Sequence of chain 1.G:
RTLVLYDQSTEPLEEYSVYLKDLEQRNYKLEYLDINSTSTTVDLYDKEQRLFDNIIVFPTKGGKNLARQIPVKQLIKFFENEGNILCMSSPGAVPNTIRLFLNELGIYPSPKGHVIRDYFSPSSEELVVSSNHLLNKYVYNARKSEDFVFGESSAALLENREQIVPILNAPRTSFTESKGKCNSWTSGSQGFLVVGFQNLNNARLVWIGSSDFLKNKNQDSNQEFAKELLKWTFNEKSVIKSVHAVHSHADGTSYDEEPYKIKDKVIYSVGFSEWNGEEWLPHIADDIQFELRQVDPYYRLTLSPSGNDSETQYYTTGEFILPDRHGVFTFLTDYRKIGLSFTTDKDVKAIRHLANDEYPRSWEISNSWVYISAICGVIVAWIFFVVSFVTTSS

Sequence of chain 1.F:
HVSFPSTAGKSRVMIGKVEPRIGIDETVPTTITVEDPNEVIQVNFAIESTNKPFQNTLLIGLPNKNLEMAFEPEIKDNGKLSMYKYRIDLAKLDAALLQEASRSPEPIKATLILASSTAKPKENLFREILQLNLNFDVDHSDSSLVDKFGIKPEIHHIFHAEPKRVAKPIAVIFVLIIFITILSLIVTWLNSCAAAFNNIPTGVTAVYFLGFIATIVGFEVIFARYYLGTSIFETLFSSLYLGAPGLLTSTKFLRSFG

Binding-site contacts:
Ligand atom C5 contacts residue THR541 of chain 1.A at 3.7 Å.
Ligand atom C6 contacts residue THR541 of chain 1.A at 3.8 Å.
Ligand atom O4 contacts residue ILE180 of chain 1.F at 4.0 Å.
Ligand atom C8 contacts residue ARG349 of chain 1.G at 3.4 Å.
Ligand atom O6 contacts residue PRO321 of chain 1.G at 3.6 Å.
Ligand atom C7 contacts residue TRP538 of chain 1.A at 3.5 Å (hydrophobic).
Ligand atom C3 contacts residue HIS181 of chain 1.F at 3.8 Å.
Ligand atom O4 contacts residue ILE183 of chain 1.F at 3.3 Å (h-bond).
Ligand atom C8 contacts residue THR541 of chain 1.A at 3.7 Å.
Ligand atom O7 contacts residue ASN539 of chain 1.A at 3.6 Å (h-bond).
Ligand atom C3 contacts residue ILE183 of chain 1.F at 3.6 Å (hydrophobic).
Ligand atom C6 contacts residue ASP320 of chain 1.G at 3.6 Å.
Ligand atom O4 contacts residue ASP320 of chain 1.G at 3.5 Å (salt-bridge).
Ligand atom C1 contacts residue ASN539 of chain 1.A at 1.4 Å.
Ligand atom C6 contacts residue PRO321 of chain 1.G at 3.6 Å (hydrophobic).
Ligand atom O4 contacts residue PRO321 of chain 1.G at 2.6 Å (h-bond).
Ligand atom O4 contacts residue HIS182 of chain 1.F at 3.5 Å.
Ligand atom O6 contacts residue TYR322 of chain 1.G at 3.9 Å.
Ligand atom O6 contacts residue ILE545 of chain 1.A at 3.4 Å.
Ligand atom C4 contacts residue PRO321 of chain 1.G at 3.4 Å (hydrophobic).
Ligand atom O3 contacts residue ILE180 of chain 1.F at 4.0 Å.
Ligand atom O3 contacts residue HIS181 of chain 1.F at 2.8 Å (h-bond).
Ligand atom C5 contacts residue ASN539 of chain 1.A at 3.5 Å.
Ligand atom O5 contacts residue ASN539 of chain 1.A at 2.3 Å (h-bond).
Ligand atom O3 contacts residue ARG349 of chain 1.G at 3.6 Å (salt-bridge).
Ligand atom O5 contacts residue THR541 of chain 1.A at 4.0 Å.
Ligand atom N2 contacts residue ASN539 of chain 1.A at 2.6 Å (h-bond).
Ligand atom O2 contacts residue ASP320 of chain 1.G at 3.5 Å (salt-bridge).
Ligand atom O3 contacts residue ILE183 of chain 1.F at 3.5 Å.
Ligand atom C7 contacts residue ASN539 of chain 1.A at 3.3 Å.
Ligand atom O6 contacts residue HIS542 of chain 1.A at 3.0 Å.
Ligand atom O4 contacts residue HIS181 of chain 1.F at 3.3 Å (h-bond).
Ligand atom O7 contacts residue TRP538 of chain 1.A at 3.3 Å.
Ligand atom O7 contacts residue THR541 of chain 1.A at 3.9 Å.
Ligand atom C3 contacts residue ASN539 of chain 1.A at 3.8 Å.
Ligand atom C8 contacts residue TRP538 of chain 1.A at 3.7 Å (hydrophobic).
Ligand atom C2 contacts residue ASN539 of chain 1.A at 2.5 Å.
Ligand atom O6 contacts residue ARG349 of chain 1.G at 3.8 Å.
Ligand atom O5 contacts residue HIS542 of chain 1.A at 3.8 Å.
Ligand atom C6 contacts residue ILE545 of chain 1.A at 3.6 Å (hydrophobic).

Sequence of chain 1.A:
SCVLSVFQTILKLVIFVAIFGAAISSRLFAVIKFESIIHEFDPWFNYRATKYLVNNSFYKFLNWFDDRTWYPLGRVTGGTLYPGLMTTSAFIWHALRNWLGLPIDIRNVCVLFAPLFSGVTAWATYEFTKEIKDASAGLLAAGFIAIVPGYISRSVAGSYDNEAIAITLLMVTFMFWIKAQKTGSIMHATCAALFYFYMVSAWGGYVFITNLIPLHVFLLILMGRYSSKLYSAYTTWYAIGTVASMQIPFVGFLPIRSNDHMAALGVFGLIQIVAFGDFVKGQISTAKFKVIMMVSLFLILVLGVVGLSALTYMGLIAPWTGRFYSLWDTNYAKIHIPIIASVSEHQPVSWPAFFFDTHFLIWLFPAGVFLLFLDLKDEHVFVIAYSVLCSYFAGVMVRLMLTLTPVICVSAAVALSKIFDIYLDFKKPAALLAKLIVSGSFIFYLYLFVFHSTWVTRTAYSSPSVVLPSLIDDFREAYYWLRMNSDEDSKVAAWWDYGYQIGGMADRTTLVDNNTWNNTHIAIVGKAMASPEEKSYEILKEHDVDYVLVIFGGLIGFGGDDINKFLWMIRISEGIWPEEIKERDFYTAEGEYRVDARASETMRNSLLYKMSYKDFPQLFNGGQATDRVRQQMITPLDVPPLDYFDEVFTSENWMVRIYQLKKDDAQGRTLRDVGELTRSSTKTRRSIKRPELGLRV

This protein binds this small molecule.
Small molecule (SMILES): CC(=O)N[C@H]1[C@H](O[C@H]2[C@H](O)[C@@H](NC(C)=O)CO[C@@H]2CO)O[C@H](CO)[C@@H](O[C@@H]2O[C@H](CO[C@H]3O[C@H](CO)[C@@H](O)[C@H](O)[C@@H]3O)[C@@H](O)[C@H](O[C@H]3O[C@H](CO)[C@@H](O)[C@H](O)[C@@H]3O[C@H]3O[C@H](CO)[C@@H](O)[C@H](O)[C@@H]3O[C@H]3O[C@H](CO)[C@@H](O)[C@H](O)[C@@H]3O)[C@@H]2O)[C@@H]1O